Sequence of chain 1.A:
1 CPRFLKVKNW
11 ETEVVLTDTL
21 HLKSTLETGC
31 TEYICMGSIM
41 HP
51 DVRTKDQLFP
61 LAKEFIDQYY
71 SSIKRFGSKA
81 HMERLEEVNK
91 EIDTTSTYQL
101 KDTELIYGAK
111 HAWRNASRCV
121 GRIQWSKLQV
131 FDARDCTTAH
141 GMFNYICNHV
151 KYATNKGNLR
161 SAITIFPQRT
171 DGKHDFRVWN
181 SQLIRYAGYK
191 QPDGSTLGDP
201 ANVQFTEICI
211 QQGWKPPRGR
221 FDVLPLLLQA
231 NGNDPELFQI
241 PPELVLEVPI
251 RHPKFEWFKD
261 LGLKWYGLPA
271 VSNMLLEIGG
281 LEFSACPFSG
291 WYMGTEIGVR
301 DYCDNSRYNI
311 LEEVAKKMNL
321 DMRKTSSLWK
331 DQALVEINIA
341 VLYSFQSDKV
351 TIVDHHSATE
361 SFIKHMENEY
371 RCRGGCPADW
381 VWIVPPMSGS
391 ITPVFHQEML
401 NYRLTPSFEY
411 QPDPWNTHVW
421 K

The protein below binds the small molecule below.
Small molecule (SMILES): Cc1ccncc1CCCNCc1ccc2ccc(N)nc2c1

Sequence of chain 1.B:
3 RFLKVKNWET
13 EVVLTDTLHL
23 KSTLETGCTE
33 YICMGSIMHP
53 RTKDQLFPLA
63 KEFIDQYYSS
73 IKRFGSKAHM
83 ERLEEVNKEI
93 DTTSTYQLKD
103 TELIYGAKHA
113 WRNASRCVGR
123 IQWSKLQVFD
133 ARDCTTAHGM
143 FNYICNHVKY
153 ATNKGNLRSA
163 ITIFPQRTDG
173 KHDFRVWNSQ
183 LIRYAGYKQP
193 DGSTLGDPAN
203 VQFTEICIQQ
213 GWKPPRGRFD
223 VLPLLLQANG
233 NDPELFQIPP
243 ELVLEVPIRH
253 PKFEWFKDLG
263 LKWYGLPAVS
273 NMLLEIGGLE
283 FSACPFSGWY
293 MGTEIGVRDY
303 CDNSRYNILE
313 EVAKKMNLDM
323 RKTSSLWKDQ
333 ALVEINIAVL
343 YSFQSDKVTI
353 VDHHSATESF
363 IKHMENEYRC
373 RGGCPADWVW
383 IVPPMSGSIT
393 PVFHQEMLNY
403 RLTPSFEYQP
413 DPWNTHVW

Binding-site contacts:
Ligand atom C14 contacts residue TRP382 of chain 1.A at 3.9 Å (hydrophobic).
Ligand atom N01 contacts residue HEM1 of chain 1.C at 4.1 Å.
Ligand atom C11 contacts residue HEM1 of chain 1.C at 3.0 Å.
Ligand atom C11 contacts residue VAL271 of chain 1.A at 4.1 Å (hydrophobic).
Ligand atom C25 contacts residue MET40 of chain 1.A at 3.6 Å (hydrophobic).
Ligand atom C04 contacts residue PHE288 of chain 1.A at 4.3 Å (hydrophobic).
Ligand atom C09 contacts residue HEM1 of chain 1.C at 3.4 Å.
Ligand atom C27 contacts residue MET40 of chain 1.A at 3.7 Å (hydrophobic).
Ligand atom C06 contacts residue HEM1 of chain 1.C at 3.4 Å.
Ligand atom C02 contacts residue HEM1 of chain 1.C at 3.7 Å.
Ligand atom N02 contacts residue HEM1 of chain 1.C at 3.6 Å.
Ligand atom N02 contacts residue PRO269 of chain 1.A at 3.8 Å.
Ligand atom N02 contacts residue TYR292 of chain 1.A at 3.9 Å.
Ligand atom C07 contacts residue HEM1 of chain 1.C at 3.5 Å.
Ligand atom C09 contacts residue GLU296 of chain 1.A at 3.5 Å.
Ligand atom C02 contacts residue TRP291 of chain 1.A at 4.0 Å (hydrophobic).
Ligand atom N02 contacts residue GLU296 of chain 1.A at 2.8 Å (salt-bridge).
Ligand atom C06 contacts residue VAL271 of chain 1.A at 3.6 Å (hydrophobic).
Ligand atom C26 contacts residue MET40 of chain 1.A at 4.3 Å (hydrophobic).
Ligand atom C08 contacts residue VAL271 of chain 1.A at 3.6 Å (hydrophobic).
Ligand atom C13 contacts residue HEM1 of chain 1.C at 3.3 Å.
Ligand atom C02 contacts residue PRO269 of chain 1.A at 4.2 Å (hydrophobic).
Ligand atom C04 contacts residue HEM1 of chain 1.C at 3.1 Å.
Ligand atom C05 contacts residue HEM1 of chain 1.C at 3.6 Å.
Ligand atom C06 contacts residue PHE288 of chain 1.A at 3.9 Å (hydrophobic).
Ligand atom C08 contacts residue HEM1 of chain 1.C at 3.7 Å.
Ligand atom N02 contacts residue TRP291 of chain 1.A at 2.9 Å (h-bond).
Ligand atom C10 contacts residue GLU296 of chain 1.A at 3.5 Å.
Ligand atom C05 contacts residue VAL271 of chain 1.A at 4.2 Å (hydrophobic).
Ligand atom C14 contacts residue HEM1 of chain 1.C at 3.7 Å.
Ligand atom N12 contacts residue HEM1 of chain 1.C at 2.7 Å (h-bond).
Ligand atom C10 contacts residue HEM1 of chain 1.C at 3.9 Å.
Ligand atom C26 contacts residue TRP10 of chain 1.B at 3.7 Å (hydrophobic).
Ligand atom C24 contacts residue MET40 of chain 1.A at 3.6 Å (hydrophobic).
Ligand atom C02 contacts residue GLU296 of chain 1.A at 3.5 Å.
Ligand atom N01 contacts residue GLU296 of chain 1.A at 2.7 Å (salt-bridge).
Ligand atom C23 contacts residue MET40 of chain 1.A at 4.2 Å (hydrophobic).
Ligand atom C09 contacts residue VAL271 of chain 1.A at 4.1 Å (hydrophobic).
Ligand atom C03 contacts residue HEM1 of chain 1.C at 2.9 Å.
Ligand atom C07 contacts residue VAL271 of chain 1.A at 3.2 Å (hydrophobic).